Binding-site contacts:
Ligand atom C30 contacts residue SAH1 of chain 1.C at 3.0 Å.
Ligand atom C9 contacts residue TRP116 of chain 1.A at 3.6 Å (hydrophobic).
Ligand atom C29 contacts residue PHE178 of chain 1.A at 3.4 Å (hydrophobic).
Ligand atom C3 contacts residue HIS310 of chain 1.A at 3.5 Å.
Ligand atom C15 contacts residue PHE166 of chain 1.A at 3.4 Å (hydrophobic).
Ligand atom C7 contacts residue ARG317 of chain 1.A at 3.6 Å.
Ligand atom C29 contacts residue LEU170 of chain 1.A at 3.7 Å (hydrophobic).
Ligand atom C17 contacts residue MET318 of chain 1.A at 3.8 Å (hydrophobic).
Ligand atom C29 contacts residue SAH1 of chain 1.C at 3.2 Å.
Ligand atom O2 contacts residue LEU314 of chain 1.A at 3.8 Å.
Ligand atom C11 contacts residue TRP116 of chain 1.A at 3.8 Å (hydrophobic).
Ligand atom O4 contacts residue ARG317 of chain 1.A at 3.9 Å.
Ligand atom C2 contacts residue HIS310 of chain 1.A at 2.6 Å.
Ligand atom C15 contacts residue MET318 of chain 1.A at 3.7 Å (hydrophobic).
Ligand atom C1 contacts residue HIS310 of chain 1.A at 3.2 Å.
Ligand atom O6 contacts residue PHE263 of chain 1.A at 3.6 Å.
Ligand atom C26 contacts residue ASP173 of chain 1.A at 3.6 Å.
Ligand atom C19 contacts residue LEU314 of chain 1.A at 3.6 Å (hydrophobic).
Ligand atom C16 contacts residue ASN267 of chain 1.A at 3.8 Å.
Ligand atom C16 contacts residue MET318 of chain 1.A at 3.7 Å (hydrophobic).
Ligand atom N1 contacts residue SAH1 of chain 1.C at 3.7 Å.
Ligand atom C13 contacts residue MET318 of chain 1.A at 3.8 Å (hydrophobic).
Ligand atom O2 contacts residue HIS310 of chain 1.A at 3.1 Å (h-bond).
Ligand atom C30 contacts residue PHE263 of chain 1.A at 3.0 Å (hydrophobic).
Ligand atom C14 contacts residue PHE166 of chain 1.A at 3.4 Å (hydrophobic).
Ligand atom O5 contacts residue SAH1 of chain 1.C at 3.8 Å.
Ligand atom O3 contacts residue ARG317 of chain 1.A at 3.6 Å (salt-bridge).
Ligand atom C4 contacts residue HIS310 of chain 1.A at 3.4 Å.
Ligand atom O5 contacts residue ASN267 of chain 1.A at 3.1 Å (h-bond).
Ligand atom O10 contacts residue ALA177 of chain 1.A at 2.9 Å.
Ligand atom C10 contacts residue TRP116 of chain 1.A at 3.9 Å (hydrophobic).
Ligand atom O4 contacts residue TRP116 of chain 1.A at 3.2 Å.
Ligand atom C12 contacts residue MET318 of chain 1.A at 3.8 Å (hydrophobic).
Ligand atom C24 contacts residue PHE263 of chain 1.A at 3.8 Å (hydrophobic).
Ligand atom O5 contacts residue PHE263 of chain 1.A at 3.9 Å.
Ligand atom C7 contacts residue LEU313 of chain 1.A at 3.2 Å (hydrophobic).
Ligand atom C10 contacts residue LEU314 of chain 1.A at 3.6 Å (hydrophobic).
Ligand atom O7 contacts residue PHE263 of chain 1.A at 2.9 Å.
Ligand atom C14 contacts residue MET318 of chain 1.A at 3.8 Å (hydrophobic).
Ligand atom C6 contacts residue HIS310 of chain 1.A at 3.6 Å.

Sequence of chain 1.A:
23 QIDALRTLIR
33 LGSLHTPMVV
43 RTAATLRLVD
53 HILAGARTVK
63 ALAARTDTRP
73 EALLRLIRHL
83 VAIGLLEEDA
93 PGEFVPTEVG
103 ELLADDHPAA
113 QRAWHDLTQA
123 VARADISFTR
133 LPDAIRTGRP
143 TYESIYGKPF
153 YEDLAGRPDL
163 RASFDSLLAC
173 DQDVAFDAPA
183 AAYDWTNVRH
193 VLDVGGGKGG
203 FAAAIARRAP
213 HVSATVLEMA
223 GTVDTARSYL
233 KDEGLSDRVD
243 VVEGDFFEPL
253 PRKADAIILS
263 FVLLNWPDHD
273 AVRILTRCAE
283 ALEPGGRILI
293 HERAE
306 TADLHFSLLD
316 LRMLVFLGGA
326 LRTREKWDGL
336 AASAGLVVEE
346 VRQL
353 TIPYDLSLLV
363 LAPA

The protein below binds the small molecule below.
Small molecule (SMILES): CC[C@@]1(O)C[C@H](O[C@H]2C[C@H](N(C)C)[C@H](O)[C@H](C)O2)c2c(cc3c(c2O)C(=O)c2c(O)cccc2C3=O)[C@H]1C(=O)OC